Sequence of chain 1.B:
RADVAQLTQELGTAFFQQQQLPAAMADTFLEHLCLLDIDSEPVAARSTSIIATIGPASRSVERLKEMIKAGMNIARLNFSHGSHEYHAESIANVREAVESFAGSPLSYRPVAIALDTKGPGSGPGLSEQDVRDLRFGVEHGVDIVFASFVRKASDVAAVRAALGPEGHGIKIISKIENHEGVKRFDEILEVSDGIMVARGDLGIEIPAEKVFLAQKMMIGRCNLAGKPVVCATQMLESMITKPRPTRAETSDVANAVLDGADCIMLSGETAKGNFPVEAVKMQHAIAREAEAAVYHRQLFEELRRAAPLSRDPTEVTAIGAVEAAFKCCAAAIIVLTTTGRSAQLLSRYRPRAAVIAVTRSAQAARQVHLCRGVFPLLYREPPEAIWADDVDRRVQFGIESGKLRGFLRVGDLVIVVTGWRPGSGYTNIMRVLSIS

This protein binds this small molecule.
Small molecule (SMILES): O=P(O)(O)OC[C@H]1O[C@](O)(COP(=O)(O)O)[C@@H](O)[C@@H]1O

Binding-site contacts:
Ligand atom O1P contacts residue ARG405 of chain 1.B at 2.5 Å (salt-bridge).
Ligand atom P1 contacts residue ARG405 of chain 1.B at 3.7 Å.
Ligand atom C6 contacts residue LEU347 of chain 1.B at 3.7 Å (hydrophobic).
Ligand atom O4P contacts residue SER353 of chain 1.B at 2.6 Å (h-bond).
Ligand atom C5 contacts residue GLY434 of chain 1.B at 3.3 Å.
Ligand atom O2 contacts residue LEU347 of chain 1.B at 3.3 Å (h-bond).
Ligand atom O6P contacts residue SER353 of chain 1.B at 3.5 Å (h-bond).
Ligand atom O4P contacts residue ARG352 of chain 1.B at 3.7 Å.
Ligand atom P2 contacts residue THR350 of chain 1.B at 3.7 Å.
Ligand atom O5P contacts residue THR349 of chain 1.B at 3.3 Å (h-bond).
Ligand atom C4 contacts residue GLY434 of chain 1.B at 3.2 Å.
Ligand atom C3 contacts residue GLY434 of chain 1.B at 3.6 Å.
Ligand atom O3 contacts residue TRP398 of chain 1.B at 3.5 Å.
Ligand atom P2 contacts residue THR348 of chain 1.B at 3.5 Å.
Ligand atom O3P contacts residue PRO433 of chain 1.B at 3.5 Å.
Ligand atom O4 contacts residue TYR437 of chain 1.B at 2.9 Å (h-bond).
Ligand atom O6P contacts residue SER435 of chain 1.B at 3.2 Å (h-bond).
Ligand atom O2P contacts residue GLY434 of chain 1.B at 2.9 Å (h-bond).
Ligand atom O3P contacts residue ARG405 of chain 1.B at 3.3 Å (salt-bridge).
Ligand atom C6 contacts residue SER353 of chain 1.B at 3.6 Å.
Ligand atom O5P contacts residue THR348 of chain 1.B at 3.7 Å.
Ligand atom O3 contacts residue ARG432 of chain 1.B at 2.9 Å (salt-bridge).
Ligand atom O6P contacts residue GLY436 of chain 1.B at 2.8 Å (h-bond).
Ligand atom O5P contacts residue THR350 of chain 1.B at 2.6 Å (h-bond).
Ligand atom P2 contacts residue THR349 of chain 1.B at 3.7 Å.
Ligand atom O2 contacts residue GLY430 of chain 1.B at 3.4 Å (h-bond).
Ligand atom P2 contacts residue SER353 of chain 1.B at 3.5 Å.
Ligand atom P2 contacts residue SER435 of chain 1.B at 3.5 Å.
Ligand atom O6 contacts residue THR349 of chain 1.B at 3.2 Å (h-bond).
Ligand atom O4P contacts residue THR348 of chain 1.B at 2.5 Å (h-bond).
Ligand atom O4 contacts residue ARG432 of chain 1.B at 3.6 Å (salt-bridge).
Ligand atom C3 contacts residue ARG432 of chain 1.B at 3.4 Å.
Ligand atom O3P contacts residue TRP398 of chain 1.B at 2.5 Å (h-bond).
Ligand atom O4 contacts residue GLY434 of chain 1.B at 2.3 Å (h-bond).
Ligand atom O5 contacts residue THR349 of chain 1.B at 3.8 Å.
Ligand atom O3 contacts residue GLY430 of chain 1.B at 3.0 Å.
Ligand atom O5 contacts residue LEU347 of chain 1.B at 3.4 Å (h-bond).
Ligand atom O5P contacts residue SER435 of chain 1.B at 2.8 Å (h-bond).
Ligand atom C6 contacts residue THR438 of chain 1.B at 3.3 Å.
Ligand atom O6 contacts residue THR348 of chain 1.B at 3.8 Å.